Sequence of chain 44.E:
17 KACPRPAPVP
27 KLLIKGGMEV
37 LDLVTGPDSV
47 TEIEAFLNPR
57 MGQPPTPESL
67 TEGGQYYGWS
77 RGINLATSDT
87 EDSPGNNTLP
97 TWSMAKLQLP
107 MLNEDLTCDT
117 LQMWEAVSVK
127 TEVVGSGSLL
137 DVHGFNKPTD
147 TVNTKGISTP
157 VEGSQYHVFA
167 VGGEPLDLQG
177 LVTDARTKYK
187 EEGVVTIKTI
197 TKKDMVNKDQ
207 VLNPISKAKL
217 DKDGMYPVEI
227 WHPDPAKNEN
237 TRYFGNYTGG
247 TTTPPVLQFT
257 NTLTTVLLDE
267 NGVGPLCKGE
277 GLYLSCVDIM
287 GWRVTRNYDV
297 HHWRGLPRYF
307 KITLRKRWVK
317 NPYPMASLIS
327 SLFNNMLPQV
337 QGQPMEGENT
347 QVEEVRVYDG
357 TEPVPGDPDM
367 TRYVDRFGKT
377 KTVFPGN

Sequence of chain 44.A:
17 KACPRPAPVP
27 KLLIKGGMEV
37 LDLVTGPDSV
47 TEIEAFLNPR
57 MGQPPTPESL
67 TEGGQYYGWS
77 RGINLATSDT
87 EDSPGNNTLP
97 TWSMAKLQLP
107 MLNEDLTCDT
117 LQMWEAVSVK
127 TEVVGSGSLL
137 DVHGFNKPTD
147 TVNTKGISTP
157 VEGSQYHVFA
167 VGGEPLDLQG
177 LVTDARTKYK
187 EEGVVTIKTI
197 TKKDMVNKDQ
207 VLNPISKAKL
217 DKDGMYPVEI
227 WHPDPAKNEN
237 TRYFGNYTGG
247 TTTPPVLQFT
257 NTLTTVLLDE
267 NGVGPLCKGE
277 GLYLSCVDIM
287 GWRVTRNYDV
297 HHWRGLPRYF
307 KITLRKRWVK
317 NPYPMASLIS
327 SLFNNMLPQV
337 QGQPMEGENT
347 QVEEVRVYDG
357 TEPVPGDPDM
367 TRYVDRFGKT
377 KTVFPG

This small molecule binds to this protein.
Small molecule (SMILES): CC(=O)N[C@H]1[C@H]([C@H](O)[C@H](O)CO)O[C@@](O[C@H]2[C@@H](O)[C@@H](CO)O[C@@H](O[C@H]3[C@H](O)[C@@H](O)[C@H](O)O[C@@H]3CO)[C@@H]2O)(C(=O)O)C[C@@H]1O

Binding-site contacts:
Ligand atom O10 contacts residue ASN293 of chain 44.E at 3.8 Å.
Ligand atom C6 contacts residue TYR72 of chain 44.E at 3.5 Å (hydrophobic).
Ligand atom O3 contacts residue VAL296 of chain 44.E at 4.2 Å.
Ligand atom C4 contacts residue GLY78 of chain 44.E at 3.4 Å.
Ligand atom O4 contacts residue GLY78 of chain 44.E at 3.1 Å.
Ligand atom O1B contacts residue ARG77 of chain 44.E at 2.8 Å (salt-bridge).
Ligand atom O6 contacts residue ARG77 of chain 44.E at 4.0 Å.
Ligand atom C1 contacts residue ARG77 of chain 44.E at 3.4 Å.
Ligand atom C8 contacts residue TYR72 of chain 44.E at 4.2 Å (hydrophobic).
Ligand atom C2 contacts residue GLY78 of chain 44.E at 4.2 Å.
Ligand atom C6 contacts residue ASN93 of chain 44.E at 3.5 Å.
Ligand atom O8 contacts residue TYR72 of chain 44.E at 3.2 Å (h-bond).
Ligand atom O1B contacts residue TYR72 of chain 44.E at 3.7 Å.
Ligand atom C4 contacts residue HIS298 of chain 44.E at 3.7 Å.
Ligand atom C3 contacts residue GLY78 of chain 44.E at 4.1 Å.
Ligand atom O3 contacts residue GLY78 of chain 44.E at 3.6 Å.
Ligand atom O6 contacts residue THR94 of chain 44.E at 3.7 Å.
Ligand atom C1 contacts residue TYR72 of chain 44.E at 3.7 Å (hydrophobic).
Ligand atom O6 contacts residue ASN93 of chain 44.E at 2.8 Å (h-bond).
Ligand atom N5 contacts residue TYR72 of chain 44.E at 3.2 Å (h-bond).
Ligand atom C4 contacts residue TYR72 of chain 44.E at 3.2 Å (hydrophobic).
Ligand atom O4 contacts residue ILE79 of chain 44.E at 3.4 Å (h-bond).
Ligand atom C3 contacts residue HIS298 of chain 44.E at 3.6 Å.
Ligand atom C5 contacts residue ASN93 of chain 44.E at 4.3 Å.
Ligand atom O4 contacts residue TYR72 of chain 44.E at 3.9 Å.
Ligand atom O10 contacts residue THR291 of chain 44.E at 4.0 Å.
Ligand atom O1A contacts residue GLY78 of chain 44.E at 3.6 Å (h-bond).
Ligand atom C7 contacts residue TYR72 of chain 44.E at 4.2 Å (hydrophobic).
Ligand atom C3 contacts residue VAL296 of chain 44.E at 3.5 Å (hydrophobic).
Ligand atom C11 contacts residue ASP85 of chain 44.A at 3.8 Å.
Ligand atom C5 contacts residue TYR72 of chain 44.E at 3.5 Å (hydrophobic).
Ligand atom O1A contacts residue TYR72 of chain 44.E at 3.4 Å.
Ligand atom O4 contacts residue HIS298 of chain 44.E at 3.1 Å (h-bond).
Ligand atom C4 contacts residue ARG77 of chain 44.E at 4.2 Å.
Ligand atom C10 contacts residue TYR72 of chain 44.E at 4.2 Å (hydrophobic).
Ligand atom O4 contacts residue VAL296 of chain 44.E at 4.2 Å.
Ligand atom O6 contacts residue GLY78 of chain 44.E at 3.8 Å.
Ligand atom O4 contacts residue THR291 of chain 44.E at 3.4 Å.
Ligand atom O1A contacts residue ARG77 of chain 44.E at 3.1 Å (salt-bridge).
Ligand atom C3 contacts residue GLY78 of chain 44.E at 4.2 Å.